Sequence of chain 1.A:
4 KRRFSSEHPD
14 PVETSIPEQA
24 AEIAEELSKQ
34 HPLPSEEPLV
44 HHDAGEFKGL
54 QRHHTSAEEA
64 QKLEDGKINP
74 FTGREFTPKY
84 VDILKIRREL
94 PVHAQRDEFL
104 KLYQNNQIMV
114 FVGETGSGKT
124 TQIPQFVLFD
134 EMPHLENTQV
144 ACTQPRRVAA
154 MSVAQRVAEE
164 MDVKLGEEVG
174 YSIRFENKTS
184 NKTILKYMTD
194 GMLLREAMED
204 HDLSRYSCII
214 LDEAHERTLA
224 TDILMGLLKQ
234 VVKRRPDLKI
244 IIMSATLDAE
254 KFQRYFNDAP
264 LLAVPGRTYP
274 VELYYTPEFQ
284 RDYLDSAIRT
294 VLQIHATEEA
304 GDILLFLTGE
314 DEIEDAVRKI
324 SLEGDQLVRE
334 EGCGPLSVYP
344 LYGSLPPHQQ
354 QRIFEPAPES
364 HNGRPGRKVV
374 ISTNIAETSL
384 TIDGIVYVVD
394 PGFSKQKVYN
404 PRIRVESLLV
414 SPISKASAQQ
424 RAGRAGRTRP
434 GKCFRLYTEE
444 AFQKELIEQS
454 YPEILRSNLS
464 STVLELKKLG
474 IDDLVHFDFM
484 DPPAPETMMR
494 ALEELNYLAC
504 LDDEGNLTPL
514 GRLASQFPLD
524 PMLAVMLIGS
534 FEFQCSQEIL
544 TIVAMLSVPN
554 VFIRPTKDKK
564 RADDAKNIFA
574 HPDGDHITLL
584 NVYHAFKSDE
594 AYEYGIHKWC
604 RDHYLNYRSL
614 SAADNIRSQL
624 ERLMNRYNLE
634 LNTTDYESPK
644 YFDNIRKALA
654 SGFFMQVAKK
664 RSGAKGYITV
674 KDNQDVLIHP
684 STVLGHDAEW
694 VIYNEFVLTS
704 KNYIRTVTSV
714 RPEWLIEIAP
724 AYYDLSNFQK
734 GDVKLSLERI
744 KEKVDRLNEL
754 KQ

This small molecule binds to this protein.
Small molecule (SMILES): Nc1ncnc2c1ncn2[C@@H]1O[C@H](CO[P](=O)(O)O[P](=O)(O)NP(=O)(O)O)[C@@H](O)[C@H]1O

Binding-site contacts:
Ligand atom O3' contacts residue ARG430 of chain 1.A at 3.2 Å (salt-bridge).
Ligand atom O1G contacts residue SER382 of chain 1.A at 3.2 Å.
Ligand atom PG contacts residue ARG427 of chain 1.A at 3.6 Å.
Ligand atom O2B contacts residue SER120 of chain 1.A at 3.3 Å (h-bond).
Ligand atom N3B contacts residue GLY119 of chain 1.A at 3.5 Å (h-bond).
Ligand atom C2 contacts residue ARG159 of chain 1.A at 3.6 Å.
Ligand atom O3' contacts residue GLY119 of chain 1.A at 3.5 Å (h-bond).
Ligand atom O2B contacts residue LYS122 of chain 1.A at 2.7 Å (salt-bridge).
Ligand atom O2B contacts residue GLY121 of chain 1.A at 3.5 Å (h-bond).
Ligand atom O5' contacts residue GLY121 of chain 1.A at 3.5 Å.
Ligand atom O2G contacts residue LYS122 of chain 1.A at 3.3 Å (salt-bridge).
Ligand atom O5' contacts residue THR124 of chain 1.A at 3.1 Å (h-bond).
Ligand atom O1A contacts residue THR384 of chain 1.A at 2.9 Å (h-bond).
Ligand atom PB contacts residue MG1 of chain 1.E at 3.2 Å.
Ligand atom O1G contacts residue GLU216 of chain 1.A at 3.5 Å (salt-bridge).
Ligand atom O2A contacts residue THR124 of chain 1.A at 3.2 Å.
Ligand atom O1B contacts residue LYS122 of chain 1.A at 3.4 Å (salt-bridge).
Ligand atom N3 contacts residue THR384 of chain 1.A at 3.4 Å.
Ligand atom O2B contacts residue GLY119 of chain 1.A at 3.3 Å (h-bond).
Ligand atom N3B contacts residue ARG430 of chain 1.A at 3.1 Å (salt-bridge).
Ligand atom O1G contacts residue MG1 of chain 1.E at 3.5 Å.
Ligand atom O2' contacts residue ARG430 of chain 1.A at 3.3 Å.
Ligand atom O1G contacts residue ARG430 of chain 1.A at 3.6 Å.
Ligand atom O2G contacts residue THR118 of chain 1.A at 3.1 Å.
Ligand atom N3B contacts residue MG1 of chain 1.E at 3.4 Å.
Ligand atom O1B contacts residue MG1 of chain 1.E at 2.0 Å.
Ligand atom O1A contacts residue ARG430 of chain 1.A at 3.2 Å (salt-bridge).
Ligand atom O3A contacts residue GLY121 of chain 1.A at 3.1 Å (h-bond).
Ligand atom O2G contacts residue ARG427 of chain 1.A at 3.4 Å (salt-bridge).
Ligand atom O2A contacts residue THR123 of chain 1.A at 3.3 Å.
Ligand atom O3G contacts residue MG1 of chain 1.E at 2.0 Å.
Ligand atom PG contacts residue LYS122 of chain 1.A at 3.6 Å.
Ligand atom O3A contacts residue LYS122 of chain 1.A at 3.5 Å (salt-bridge).
Ligand atom C3' contacts residue THR384 of chain 1.A at 3.6 Å.
Ligand atom O1G contacts residue ARG427 of chain 1.A at 2.6 Å (salt-bridge).
Ligand atom O1B contacts residue THR123 of chain 1.A at 2.8 Å (h-bond).
Ligand atom O2G contacts residue GLY119 of chain 1.A at 3.2 Å (h-bond).
Ligand atom O2G contacts residue ARG430 of chain 1.A at 3.5 Å (salt-bridge).
Ligand atom O3G contacts residue LYS122 of chain 1.A at 2.9 Å (salt-bridge).
Ligand atom PG contacts residue MG1 of chain 1.E at 3.1 Å.